Binding-site contacts:
Ligand atom CAV contacts residue GLY91 of chain 1.G at 3.4 Å.
Ligand atom CAL contacts residue ALA35 of chain 1.G at 3.4 Å (hydrophobic).
Ligand atom CAF contacts residue GLU89 of chain 1.G at 3.8 Å.
Ligand atom CAV contacts residue VAL16 of chain 1.G at 3.7 Å (hydrophobic).
Ligand atom CAD contacts residue ALA35 of chain 1.G at 3.8 Å (hydrophobic).
Ligand atom CAM contacts residue HIS88 of chain 1.G at 3.3 Å.
Ligand atom CAC contacts residue LEU65 of chain 1.G at 3.6 Å (hydrophobic).
Ligand atom CAG contacts residue VAL16 of chain 1.G at 3.5 Å (hydrophobic).
Ligand atom NAR contacts residue LEU65 of chain 1.G at 3.8 Å.
Ligand atom CAQ contacts residue GLU89 of chain 1.G at 3.5 Å.
Ligand atom CAE contacts residue VAL16 of chain 1.G at 3.7 Å (hydrophobic).
Ligand atom CAH contacts residue TYR87 of chain 1.G at 3.5 Å (hydrophobic).
Ligand atom NAT contacts residue HIS88 of chain 1.G at 3.4 Å (h-bond).
Ligand atom CBC contacts residue LEU145 of chain 1.G at 3.5 Å (hydrophobic).
Ligand atom NAT contacts residue LEU145 of chain 1.G at 3.6 Å.
Ligand atom CAW contacts residue GLY91 of chain 1.G at 3.8 Å.
Ligand atom CAD contacts residue LEU65 of chain 1.G at 3.6 Å (hydrophobic).
Ligand atom CAB contacts residue ALA155 of chain 1.G at 3.8 Å (hydrophobic).
Ligand atom CAB contacts residue ARG142 of chain 1.G at 3.7 Å.
Ligand atom CAF contacts residue HIS88 of chain 1.G at 3.6 Å.
Ligand atom NAT contacts residue ALA35 of chain 1.G at 3.7 Å.
Ligand atom CAC contacts residue THR85 of chain 1.G at 3.7 Å.
Ligand atom CAD contacts residue THR85 of chain 1.G at 3.3 Å.
Ligand atom CAJ contacts residue LEU145 of chain 1.G at 3.6 Å (hydrophobic).
Ligand atom CAL contacts residue LEU145 of chain 1.G at 3.8 Å (hydrophobic).
Ligand atom CAE contacts residue GLY91 of chain 1.G at 3.7 Å.
Ligand atom CAF contacts residue TYR87 of chain 1.G at 3.5 Å (hydrophobic).
Ligand atom CAE contacts residue ASP95 of chain 1.G at 3.8 Å.
Ligand atom NAS contacts residue VAL24 of chain 1.G at 3.7 Å.
Ligand atom CAI contacts residue ALA155 of chain 1.G at 3.5 Å (hydrophobic).
Ligand atom CAZ contacts residue LEU145 of chain 1.G at 3.8 Å (hydrophobic).
Ligand atom CAA contacts residue ALA155 of chain 1.G at 3.5 Å (hydrophobic).
Ligand atom NBE contacts residue LEU145 of chain 1.G at 3.4 Å.
Ligand atom CAL contacts residue HIS86 of chain 1.G at 3.5 Å.
Ligand atom CAM contacts residue LEU145 of chain 1.G at 3.8 Å (hydrophobic).
Ligand atom CAA contacts residue ASN143 of chain 1.G at 3.4 Å.
Ligand atom CAH contacts residue GLU89 of chain 1.G at 3.2 Å.
Ligand atom CAF contacts residue GLY91 of chain 1.G at 3.5 Å.
Ligand atom CAM contacts residue TYR87 of chain 1.G at 3.8 Å (hydrophobic).
Ligand atom CAG contacts residue ASP95 of chain 1.G at 3.8 Å.

Sequence of chain 1.G:
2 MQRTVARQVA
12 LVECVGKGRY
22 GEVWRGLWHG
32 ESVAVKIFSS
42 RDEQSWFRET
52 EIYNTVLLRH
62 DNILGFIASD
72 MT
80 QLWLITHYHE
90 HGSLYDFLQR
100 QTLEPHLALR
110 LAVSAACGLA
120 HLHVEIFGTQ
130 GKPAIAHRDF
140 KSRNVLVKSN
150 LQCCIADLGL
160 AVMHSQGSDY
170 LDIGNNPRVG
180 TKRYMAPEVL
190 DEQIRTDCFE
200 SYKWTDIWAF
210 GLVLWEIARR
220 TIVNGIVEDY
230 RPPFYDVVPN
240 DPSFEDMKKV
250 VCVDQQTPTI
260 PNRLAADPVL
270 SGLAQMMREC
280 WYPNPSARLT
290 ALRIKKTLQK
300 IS

This small molecule binds to this protein.
Small molecule (SMILES): c1ccc2c(-c3cnn4cc(-c5ccc(N6CCNCC6)cc5)cnc34)ccnc2c1